A protein and the small-molecule ligand that binds it are described below.
Small molecule (SMILES): Nc1nc2[nH]c(CCCCc3ccc(C(=O)N[C@@H](CCC(=O)O)C(=O)O)cc3)cc2c(=O)[nH]1

Sequence of chain 1.A:
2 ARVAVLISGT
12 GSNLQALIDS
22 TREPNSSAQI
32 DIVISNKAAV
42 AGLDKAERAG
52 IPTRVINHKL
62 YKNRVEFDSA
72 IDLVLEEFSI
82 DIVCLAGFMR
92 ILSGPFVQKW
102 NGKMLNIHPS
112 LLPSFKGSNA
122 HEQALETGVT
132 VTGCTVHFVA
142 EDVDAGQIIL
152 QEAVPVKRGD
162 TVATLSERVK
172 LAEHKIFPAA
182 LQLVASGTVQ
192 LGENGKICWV

Binding-site contacts:
Ligand atom C29 contacts residue ARG91 of chain 1.A at 3.8 Å.
Ligand atom C4 contacts residue ALA141 of chain 1.A at 3.8 Å (hydrophobic).
Ligand atom N11 contacts residue ALA141 of chain 1.A at 3.4 Å (h-bond).
Ligand atom O27 contacts residue ARG65 of chain 1.A at 3.0 Å (salt-bridge).
Ligand atom C26 contacts residue ARG65 of chain 1.A at 3.8 Å.
Ligand atom O10 contacts residue VAL144 of chain 1.A at 3.5 Å.
Ligand atom N11 contacts residue LEU93 of chain 1.A at 3.1 Å (h-bond).
Ligand atom O27 contacts residue ARG91 of chain 1.A at 3.5 Å.
Ligand atom N3 contacts residue GLU142 of chain 1.A at 3.7 Å.
Ligand atom C21 contacts residue MET90 of chain 1.A at 3.5 Å (hydrophobic).
Ligand atom O10 contacts residue HIS138 of chain 1.A at 3.6 Å.
Ligand atom C6 contacts residue ARG91 of chain 1.A at 3.6 Å.
Ligand atom O27 contacts residue ILE92 of chain 1.A at 3.2 Å (h-bond).
Ligand atom C4 contacts residue VAL140 of chain 1.A at 3.6 Å (hydrophobic).
Ligand atom N3 contacts residue ALA141 of chain 1.A at 2.8 Å (h-bond).
Ligand atom C29 contacts residue PHE89 of chain 1.A at 3.1 Å (hydrophobic).
Ligand atom N5 contacts residue ARG91 of chain 1.A at 2.9 Å (salt-bridge).
Ligand atom C14 contacts residue MET90 of chain 1.A at 3.1 Å (hydrophobic).
Ligand atom C16 contacts residue MET90 of chain 1.A at 3.7 Å (hydrophobic).
Ligand atom O25 contacts residue LYS38 of chain 1.A at 3.4 Å (salt-bridge).
Ligand atom C4 contacts residue VAL144 of chain 1.A at 3.7 Å (hydrophobic).
Ligand atom N1 contacts residue ILE92 of chain 1.A at 3.8 Å.
Ligand atom O24 contacts residue LYS38 of chain 1.A at 3.5 Å (salt-bridge).
Ligand atom N19 contacts residue MET90 of chain 1.A at 3.1 Å (h-bond).
Ligand atom C32 contacts residue GAR1 of chain 1.B at 3.0 Å.
Ligand atom N11 contacts residue VAL98 of chain 1.A at 3.5 Å.
Ligand atom O10 contacts residue ASP145 of chain 1.A at 3.0 Å (salt-bridge).
Ligand atom N11 contacts residue GLU142 of chain 1.A at 3.0 Å (salt-bridge).
Ligand atom C13 contacts residue ILE92 of chain 1.A at 3.5 Å (hydrophobic).
Ligand atom C30 contacts residue PHE89 of chain 1.A at 3.4 Å (hydrophobic).
Ligand atom C22 contacts residue MET90 of chain 1.A at 3.8 Å (hydrophobic).
Ligand atom C31 contacts residue GAR1 of chain 1.B at 3.3 Å.
Ligand atom O28 contacts residue ARG65 of chain 1.A at 3.7 Å.
Ligand atom N3 contacts residue VAL144 of chain 1.A at 3.7 Å.
Ligand atom N1 contacts residue LEU93 of chain 1.A at 3.1 Å (h-bond).
Ligand atom O25 contacts residue HIS59 of chain 1.A at 3.1 Å.
Ligand atom C2 contacts residue GLU142 of chain 1.A at 3.8 Å.
Ligand atom O28 contacts residue ARG91 of chain 1.A at 3.4 Å (salt-bridge).
Ligand atom N3 contacts residue VAL140 of chain 1.A at 3.5 Å.
Ligand atom C2 contacts residue ALA141 of chain 1.A at 3.5 Å (hydrophobic).